Sequence of chain 1.F:
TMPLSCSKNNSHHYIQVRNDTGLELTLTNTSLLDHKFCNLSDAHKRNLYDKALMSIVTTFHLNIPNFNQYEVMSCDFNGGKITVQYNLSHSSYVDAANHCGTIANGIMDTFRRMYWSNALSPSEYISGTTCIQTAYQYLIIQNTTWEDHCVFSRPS

The small molecule below binds the protein below.
Small molecule (SMILES): CC(=O)N[C@H]1[C@H](O[C@H]2[C@H](O)[C@@H](NC(C)=O)CO[C@@H]2CO)O[C@H](CO)[C@@H](O)[C@@H]1O

Binding-site contacts:
Ligand atom C2 contacts residue ASN44 of chain 1.F at 2.6 Å.
Ligand atom C1 contacts residue ASN44 of chain 1.F at 1.4 Å.
Ligand atom C8 contacts residue ASN24 of chain 1.F at 3.2 Å.
Ligand atom C5 contacts residue GLN152 of chain 1.F at 4.2 Å.
Ligand atom O5 contacts residue GLN152 of chain 1.F at 3.1 Å (h-bond).
Ligand atom C1 contacts residue ALA150 of chain 1.F at 3.3 Å (hydrophobic).
Ligand atom O6 contacts residue ASN44 of chain 1.F at 4.2 Å.
Ligand atom N2 contacts residue ASN44 of chain 1.F at 2.9 Å (h-bond).
Ligand atom C7 contacts residue ASN24 of chain 1.F at 4.3 Å.
Ligand atom C4 contacts residue ALA150 of chain 1.F at 4.1 Å (hydrophobic).
Ligand atom C1 contacts residue GLN152 of chain 1.F at 3.8 Å.
Ligand atom O5 contacts residue ALA150 of chain 1.F at 3.4 Å (h-bond).
Ligand atom C6 contacts residue ASN44 of chain 1.F at 4.5 Å.
Ligand atom C3 contacts residue ASN44 of chain 1.F at 3.9 Å.
Ligand atom C5 contacts residue ALA150 of chain 1.F at 3.3 Å (hydrophobic).
Ligand atom O7 contacts residue ASN44 of chain 1.F at 3.1 Å (h-bond).
Ligand atom N2 contacts residue TYR151 of chain 1.F at 4.1 Å.
Ligand atom O6 contacts residue ALA150 of chain 1.F at 4.4 Å.
Ligand atom C6 contacts residue ALA150 of chain 1.F at 4.2 Å (hydrophobic).
Ligand atom C8 contacts residue ASN44 of chain 1.F at 3.9 Å.
Ligand atom O4 contacts residue ALA150 of chain 1.F at 3.7 Å.
Ligand atom C3 contacts residue ALA150 of chain 1.F at 3.9 Å (hydrophobic).
Ligand atom O5 contacts residue ASN44 of chain 1.F at 2.2 Å (h-bond).
Ligand atom C6 contacts residue GLN152 of chain 1.F at 4.1 Å.
Ligand atom C1 contacts residue TYR151 of chain 1.F at 4.2 Å (hydrophobic).
Ligand atom C4 contacts residue ASN44 of chain 1.F at 4.2 Å.
Ligand atom C7 contacts residue ASN44 of chain 1.F at 3.0 Å.
Ligand atom C2 contacts residue ALA150 of chain 1.F at 4.3 Å (hydrophobic).
Ligand atom C5 contacts residue ASN44 of chain 1.F at 3.5 Å.
Ligand atom C7 contacts residue TYR151 of chain 1.F at 4.3 Å (hydrophobic).
Ligand atom C8 contacts residue TYR151 of chain 1.F at 3.4 Å (hydrophobic).
Ligand atom O6 contacts residue GLN152 of chain 1.F at 3.1 Å (h-bond).